Sequence of chain 2.B:
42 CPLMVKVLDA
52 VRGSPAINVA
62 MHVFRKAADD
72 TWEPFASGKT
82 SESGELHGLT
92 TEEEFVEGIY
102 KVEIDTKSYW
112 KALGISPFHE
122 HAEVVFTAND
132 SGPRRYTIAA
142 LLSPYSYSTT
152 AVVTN

This protein binds this small molecule.
Small molecule (SMILES): Oc1ccc(Cl)cc1Cc1cc(Cl)ccc1O

Binding-site contacts:
Ligand atom OAN contacts residue JAL1 of chain 2.E at 1.2 Å.
Ligand atom CAI contacts residue JAL1 of chain 2.E at 0.7 Å.
Ligand atom CAC contacts residue LEU49 of chain 2.B at 3.5 Å (hydrophobic).
Ligand atom CLP contacts residue THR151 of chain 1.B at 3.3 Å.
Ligand atom CAJ contacts residue JAL1 of chain 2.E at 0.7 Å.
Ligand atom CLP contacts residue ALA141 of chain 1.B at 3.8 Å.
Ligand atom CAA contacts residue ALA140 of chain 1.B at 3.4 Å (hydrophobic).
Ligand atom OAO contacts residue ALA140 of chain 2.B at 3.3 Å.
Ligand atom CLQ contacts residue LEU49 of chain 2.B at 3.6 Å.
Ligand atom CAH contacts residue JAL1 of chain 2.E at 0.3 Å.
Ligand atom CLQ contacts residue JAL1 of chain 2.E at 2.7 Å.
Ligand atom CLP contacts residue THR150 of chain 1.B at 3.6 Å.
Ligand atom CAD contacts residue JAL1 of chain 2.E at 0.9 Å.
Ligand atom CAC contacts residue ALA140 of chain 1.B at 3.4 Å (hydrophobic).
Ligand atom OAN contacts residue LEU49 of chain 1.B at 3.4 Å.
Ligand atom CAK contacts residue THR151 of chain 1.B at 3.5 Å.
Ligand atom CLP contacts residue JAL1 of chain 2.E at 2.0 Å.
Ligand atom CAL contacts residue LEU142 of chain 2.B at 3.5 Å (hydrophobic).
Ligand atom CAM contacts residue LEU142 of chain 2.B at 3.5 Å (hydrophobic).
Ligand atom CLP contacts residue SER149 of chain 1.B at 3.3 Å.
Ligand atom CAC contacts residue JAL1 of chain 2.E at 1.2 Å.
Ligand atom CAM contacts residue JAL1 of chain 2.E at 1.2 Å.
Ligand atom CAI contacts residue ALA140 of chain 1.B at 3.8 Å (hydrophobic).
Ligand atom CAF contacts residue JAL1 of chain 2.E at 1.4 Å.
Ligand atom CAM contacts residue THR151 of chain 1.B at 3.5 Å.
Ligand atom CAE contacts residue JAL1 of chain 2.E at 1.2 Å.
Ligand atom CAL contacts residue JAL1 of chain 2.E at 1.2 Å.
Ligand atom CLQ contacts residue VAL153 of chain 1.B at 3.3 Å.
Ligand atom CAK contacts residue JAL1 of chain 2.E at 1.2 Å.
Ligand atom OAO contacts residue JAL1 of chain 2.E at 0.9 Å.
Ligand atom CAG contacts residue LEU49 of chain 1.B at 3.7 Å (hydrophobic).
Ligand atom CAF contacts residue LYS47 of chain 1.B at 3.4 Å.
Ligand atom CLQ contacts residue ALA140 of chain 1.B at 3.3 Å.
Ligand atom CAA contacts residue JAL1 of chain 2.E at 1.4 Å.
Ligand atom CAA contacts residue LEU49 of chain 2.B at 3.3 Å (hydrophobic).
Ligand atom CAE contacts residue LYS47 of chain 1.B at 3.5 Å.
Ligand atom CLP contacts residue LEU142 of chain 1.B at 3.6 Å.
Ligand atom CAG contacts residue JAL1 of chain 2.E at 1.3 Å.
Ligand atom CAB contacts residue JAL1 of chain 2.E at 0.6 Å.
Ligand atom CLP contacts residue ALA140 of chain 1.B at 3.3 Å.

Sequence of chain 1.B:
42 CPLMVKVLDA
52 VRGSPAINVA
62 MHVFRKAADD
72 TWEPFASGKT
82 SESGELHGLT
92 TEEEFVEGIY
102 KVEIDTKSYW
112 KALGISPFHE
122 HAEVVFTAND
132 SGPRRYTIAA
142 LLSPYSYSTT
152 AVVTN